Sequence of chain 1.B:
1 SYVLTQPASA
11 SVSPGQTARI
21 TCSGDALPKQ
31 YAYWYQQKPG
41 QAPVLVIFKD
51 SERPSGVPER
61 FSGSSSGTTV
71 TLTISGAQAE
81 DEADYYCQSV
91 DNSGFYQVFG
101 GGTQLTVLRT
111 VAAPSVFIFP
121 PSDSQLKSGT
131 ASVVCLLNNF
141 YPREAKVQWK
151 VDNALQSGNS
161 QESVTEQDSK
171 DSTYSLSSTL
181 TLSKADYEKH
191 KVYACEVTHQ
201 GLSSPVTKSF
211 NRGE

This small molecule binds to this protein.
Small molecule (SMILES): CSCC[C@@H](C=O)NC(=O)[C@@H]1CCCN1C(=O)[C@H](CCCC[NH3+])NC(=O)[C@@H]1CCCN1C(=O)[C@@H]1CCCN1C(=O)[C@H](CC(N)=O)NC(=O)[C@@H]1CCCN1

Sequence of chain 1.A:
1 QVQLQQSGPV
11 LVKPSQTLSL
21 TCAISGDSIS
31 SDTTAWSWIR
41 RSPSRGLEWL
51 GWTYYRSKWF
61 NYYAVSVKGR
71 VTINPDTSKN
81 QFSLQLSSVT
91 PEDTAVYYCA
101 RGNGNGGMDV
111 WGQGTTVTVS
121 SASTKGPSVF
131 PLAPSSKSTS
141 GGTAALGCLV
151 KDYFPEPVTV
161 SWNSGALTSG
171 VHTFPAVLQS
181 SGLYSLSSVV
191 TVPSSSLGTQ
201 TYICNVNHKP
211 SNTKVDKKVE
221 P

Binding-site contacts:
Ligand atom CB contacts residue PHE95 of chain 1.B at 4.1 Å (hydrophobic).
Ligand atom C contacts residue PHE95 of chain 1.B at 3.3 Å (hydrophobic).
Ligand atom CG contacts residue SER93 of chain 1.B at 2.7 Å.
Ligand atom CA contacts residue PHE95 of chain 1.B at 4.0 Å (hydrophobic).
Ligand atom SD contacts residue LYS29 of chain 1.B at 3.3 Å.
Ligand atom CE contacts residue PRO28 of chain 1.B at 4.1 Å (hydrophobic).
Ligand atom CE contacts residue TYR31 of chain 1.B at 3.8 Å (hydrophobic).
Ligand atom CG contacts residue TYR31 of chain 1.B at 3.8 Å (hydrophobic).
Ligand atom CG contacts residue LYS29 of chain 1.B at 4.3 Å.
Ligand atom SD contacts residue LEU27 of chain 1.B at 4.3 Å.
Ligand atom CB contacts residue TYR31 of chain 1.B at 3.4 Å (hydrophobic).
Ligand atom O contacts residue PHE95 of chain 1.B at 3.9 Å.
Ligand atom CB contacts residue TYR54 of chain 1.A at 4.2 Å (hydrophobic).
Ligand atom CA contacts residue PHE95 of chain 1.B at 3.4 Å (hydrophobic).
Ligand atom CB contacts residue SER93 of chain 1.B at 3.5 Å.
Ligand atom CG contacts residue PHE95 of chain 1.B at 4.0 Å (hydrophobic).
Ligand atom CG contacts residue GLN30 of chain 1.B at 3.9 Å.
Ligand atom SD contacts residue GLN30 of chain 1.B at 3.5 Å (h-bond).
Ligand atom CD contacts residue TYR54 of chain 1.A at 3.8 Å (hydrophobic).
Ligand atom CA contacts residue PHE60 of chain 1.A at 3.9 Å (hydrophobic).
Ligand atom CD contacts residue SER93 of chain 1.B at 3.6 Å.
Ligand atom CA contacts residue GLY94 of chain 1.B at 4.2 Å.
Ligand atom O contacts residue TYR55 of chain 1.A at 4.2 Å.
Ligand atom N contacts residue GLN30 of chain 1.B at 4.4 Å.
Ligand atom N contacts residue PHE95 of chain 1.B at 3.4 Å.
Ligand atom CB contacts residue LYS29 of chain 1.B at 4.1 Å.
Ligand atom CA contacts residue TYR54 of chain 1.A at 4.2 Å (hydrophobic).
Ligand atom CG contacts residue GLY94 of chain 1.B at 3.5 Å.
Ligand atom CD contacts residue PHE95 of chain 1.B at 3.5 Å (hydrophobic).
Ligand atom O contacts residue TYR54 of chain 1.A at 4.1 Å.
Ligand atom CB contacts residue THR34 of chain 1.A at 4.0 Å.
Ligand atom O contacts residue PHE95 of chain 1.B at 3.3 Å.
Ligand atom CB contacts residue GLN30 of chain 1.B at 3.3 Å.
Ligand atom SD contacts residue PRO28 of chain 1.B at 3.6 Å.
Ligand atom CB contacts residue ASN105 of chain 1.A at 4.3 Å.
Ligand atom N contacts residue PHE95 of chain 1.B at 3.6 Å.
Ligand atom SD contacts residue TYR31 of chain 1.B at 3.2 Å (h-bond).
Ligand atom CG contacts residue THR34 of chain 1.A at 3.1 Å.
Ligand atom C contacts residue PHE95 of chain 1.B at 3.6 Å (hydrophobic).
Ligand atom CB contacts residue GLY94 of chain 1.B at 2.8 Å.